Sequence of chain 2.A:
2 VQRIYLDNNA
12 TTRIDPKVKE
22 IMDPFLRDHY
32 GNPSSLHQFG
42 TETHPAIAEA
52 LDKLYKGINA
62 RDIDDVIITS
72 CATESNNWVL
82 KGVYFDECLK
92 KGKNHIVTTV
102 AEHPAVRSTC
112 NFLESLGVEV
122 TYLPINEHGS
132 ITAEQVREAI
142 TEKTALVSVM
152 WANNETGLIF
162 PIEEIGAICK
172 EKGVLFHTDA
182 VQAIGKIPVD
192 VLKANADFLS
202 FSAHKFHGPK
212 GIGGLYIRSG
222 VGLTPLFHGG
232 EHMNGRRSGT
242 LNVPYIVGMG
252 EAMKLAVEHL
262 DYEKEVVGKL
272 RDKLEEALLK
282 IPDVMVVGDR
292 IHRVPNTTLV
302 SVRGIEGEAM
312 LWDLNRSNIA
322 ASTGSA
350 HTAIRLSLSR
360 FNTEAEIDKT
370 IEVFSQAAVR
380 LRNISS

Binding-site contacts:
Ligand atom O contacts residue ASN155 of chain 1.A at 2.9 Å (h-bond).
Ligand atom N contacts residue ASN155 of chain 1.A at 3.8 Å.
Ligand atom N1 contacts residue ASP180 of chain 1.A at 2.8 Å (salt-bridge).
Ligand atom C2A contacts residue VAL182 of chain 1.A at 3.4 Å (hydrophobic).
Ligand atom O1P contacts residue THR74 of chain 1.A at 2.5 Å (h-bond).
Ligand atom C3 contacts residue VAL182 of chain 1.A at 3.0 Å (hydrophobic).
Ligand atom O2P contacts residue GLY240 of chain 2.A at 3.2 Å.
Ligand atom O2P contacts residue THR241 of chain 2.A at 2.3 Å (h-bond).
Ligand atom C5 contacts residue HIS104 of chain 1.A at 3.2 Å.
Ligand atom O3 contacts residue ASN155 of chain 1.A at 3.2 Å.
Ligand atom C2 contacts residue HIS104 of chain 1.A at 3.7 Å.
Ligand atom C4 contacts residue HIS104 of chain 1.A at 3.2 Å.
Ligand atom O1P contacts residue ALA73 of chain 1.A at 3.3 Å (h-bond).
Ligand atom C2 contacts residue ASP180 of chain 1.A at 3.6 Å.
Ligand atom P contacts residue SER203 of chain 1.A at 3.6 Å.
Ligand atom C3 contacts residue LYS206 of chain 1.A at 3.8 Å.
Ligand atom C5A contacts residue HIS104 of chain 1.A at 3.4 Å.
Ligand atom N1 contacts residue VAL182 of chain 1.A at 3.6 Å.
Ligand atom O3P contacts residue HIS205 of chain 1.A at 2.8 Å (h-bond).
Ligand atom N contacts residue LYS206 of chain 1.A at 3.3 Å.
Ligand atom C4A contacts residue HIS104 of chain 1.A at 3.7 Å.
Ligand atom O1P contacts residue CYS72 of chain 1.A at 3.5 Å.
Ligand atom O3 contacts residue VAL182 of chain 1.A at 3.3 Å.
Ligand atom CA contacts residue ASN10 of chain 1.A at 3.5 Å.
Ligand atom C contacts residue ASN10 of chain 1.A at 3.4 Å.
Ligand atom C contacts residue ASN155 of chain 1.A at 3.7 Å.
Ligand atom O3 contacts residue LYS206 of chain 1.A at 2.5 Å (salt-bridge).
Ligand atom O3P contacts residue SER203 of chain 1.A at 2.3 Å (h-bond).
Ligand atom C5A contacts residue THR74 of chain 1.A at 3.5 Å.
Ligand atom C6 contacts residue ASP180 of chain 1.A at 3.7 Å.
Ligand atom C4 contacts residue VAL182 of chain 1.A at 3.6 Å (hydrophobic).
Ligand atom O contacts residue ARG354 of chain 1.A at 2.8 Å (salt-bridge).
Ligand atom C6 contacts residue HIS104 of chain 1.A at 3.3 Å.
Ligand atom C3 contacts residue HIS104 of chain 1.A at 3.4 Å.
Ligand atom O contacts residue ASN10 of chain 1.A at 3.5 Å (h-bond).
Ligand atom N1 contacts residue HIS104 of chain 1.A at 3.5 Å.
Ligand atom C4A contacts residue LYS206 of chain 1.A at 3.4 Å.
Ligand atom C2 contacts residue VAL182 of chain 1.A at 3.1 Å (hydrophobic).
Ligand atom P contacts residue THR74 of chain 1.A at 3.5 Å.
Ligand atom C2A contacts residue ASP180 of chain 1.A at 3.2 Å.

A small-molecule ligand and the protein it binds are described below.
Small molecule (SMILES): Cc1ncc(COP(=O)(O)O)c(CNc2co[nH]c2=O)c1O

Sequence of chain 1.A:
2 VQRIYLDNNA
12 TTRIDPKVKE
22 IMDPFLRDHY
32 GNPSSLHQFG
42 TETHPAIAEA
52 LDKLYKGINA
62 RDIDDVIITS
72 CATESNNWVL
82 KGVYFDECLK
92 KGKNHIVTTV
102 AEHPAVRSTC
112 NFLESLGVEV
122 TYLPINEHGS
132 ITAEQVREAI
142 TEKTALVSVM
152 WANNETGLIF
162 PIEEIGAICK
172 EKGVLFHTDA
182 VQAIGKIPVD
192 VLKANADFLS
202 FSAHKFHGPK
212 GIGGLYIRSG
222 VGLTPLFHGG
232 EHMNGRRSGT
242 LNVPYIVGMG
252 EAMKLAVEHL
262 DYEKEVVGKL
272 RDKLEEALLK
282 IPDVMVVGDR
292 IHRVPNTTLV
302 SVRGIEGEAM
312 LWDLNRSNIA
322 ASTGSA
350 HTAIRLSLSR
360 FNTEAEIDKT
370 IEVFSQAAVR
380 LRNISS